Sequence of chain 1.A:
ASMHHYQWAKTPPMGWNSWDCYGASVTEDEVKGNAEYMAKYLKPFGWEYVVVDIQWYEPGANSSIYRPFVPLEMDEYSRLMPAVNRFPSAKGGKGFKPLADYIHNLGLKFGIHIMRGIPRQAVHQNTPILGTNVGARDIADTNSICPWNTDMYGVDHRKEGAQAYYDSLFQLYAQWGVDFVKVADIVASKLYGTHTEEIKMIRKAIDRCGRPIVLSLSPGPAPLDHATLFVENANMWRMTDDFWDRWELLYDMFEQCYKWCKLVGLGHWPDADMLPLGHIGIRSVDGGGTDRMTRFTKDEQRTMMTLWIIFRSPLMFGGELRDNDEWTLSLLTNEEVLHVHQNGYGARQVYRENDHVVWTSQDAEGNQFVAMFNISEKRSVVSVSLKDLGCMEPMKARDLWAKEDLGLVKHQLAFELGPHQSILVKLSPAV

This small molecule binds to this protein.
Small molecule (SMILES): O[C@@H]1[C@@H](O)[C@@H](O)OC[C@@H]1O

Binding-site contacts:
Ligand atom C5 contacts residue HIS126 of chain 1.A at 3.9 Å.
Ligand atom O3 contacts residue LYS195 of chain 1.A at 2.7 Å (salt-bridge).
Ligand atom O5 contacts residue ALA197 of chain 1.A at 3.9 Å.
Ligand atom O4 contacts residue HIS126 of chain 1.A at 3.0 Å (h-bond).
Ligand atom O1 contacts residue SER231 of chain 1.A at 3.3 Å (h-bond).
Ligand atom O1 contacts residue GOL1 of chain 1.I at 3.8 Å.
Ligand atom C4 contacts residue LYS195 of chain 1.A at 3.7 Å.
Ligand atom O2 contacts residue ASP255 of chain 1.A at 2.5 Å (salt-bridge).
Ligand atom C2 contacts residue SER231 of chain 1.A at 3.9 Å.
Ligand atom O5 contacts residue TRP161 of chain 1.A at 3.3 Å.
Ligand atom O3 contacts residue MET287 of chain 1.A at 3.2 Å.
Ligand atom C1 contacts residue HIS126 of chain 1.A at 3.8 Å.
Ligand atom C1 contacts residue SER231 of chain 1.A at 3.5 Å.
Ligand atom C4 contacts residue TRP32 of chain 1.A at 3.7 Å (hydrophobic).
Ligand atom C3 contacts residue LYS195 of chain 1.A at 3.6 Å.
Ligand atom O1 contacts residue ALA197 of chain 1.A at 3.4 Å.
Ligand atom C1 contacts residue ALA197 of chain 1.A at 3.8 Å (hydrophobic).
Ligand atom C2 contacts residue ASP255 of chain 1.A at 3.6 Å.
Ligand atom C4 contacts residue ASP66 of chain 1.A at 3.2 Å.
Ligand atom O2 contacts residue ARG251 of chain 1.A at 3.0 Å (salt-bridge).
Ligand atom O2 contacts residue PRO232 of chain 1.A at 3.3 Å.
Ligand atom C2 contacts residue GOL1 of chain 1.I at 3.6 Å.
Ligand atom C3 contacts residue GOL1 of chain 1.I at 3.6 Å.
Ligand atom O3 contacts residue ARG251 of chain 1.A at 3.4 Å (salt-bridge).
Ligand atom O2 contacts residue GOL1 of chain 1.I at 3.5 Å (h-bond).
Ligand atom C5 contacts residue GOL1 of chain 1.I at 3.3 Å.
Ligand atom O4 contacts residue LYS195 of chain 1.A at 3.0 Å (salt-bridge).
Ligand atom C1 contacts residue TRP161 of chain 1.A at 3.9 Å (hydrophobic).
Ligand atom C2 contacts residue ARG251 of chain 1.A at 3.6 Å.
Ligand atom C5 contacts residue TYR79 of chain 1.A at 3.8 Å (hydrophobic).
Ligand atom O3 contacts residue TRP32 of chain 1.A at 3.8 Å.
Ligand atom O1 contacts residue PRO232 of chain 1.A at 3.4 Å.
Ligand atom O2 contacts residue SER231 of chain 1.A at 4.0 Å.
Ligand atom O5 contacts residue HIS126 of chain 1.A at 3.5 Å (h-bond).
Ligand atom C2 contacts residue LYS195 of chain 1.A at 3.9 Å.
Ligand atom O5 contacts residue GOL1 of chain 1.I at 3.3 Å (h-bond).
Ligand atom O4 contacts residue ASP66 of chain 1.A at 2.5 Å (salt-bridge).
Ligand atom O1 contacts residue TRP161 of chain 1.A at 3.4 Å.
Ligand atom C1 contacts residue GOL1 of chain 1.I at 3.6 Å.
Ligand atom C3 contacts residue ASP255 of chain 1.A at 3.5 Å.